Sequence of chain 1.A:
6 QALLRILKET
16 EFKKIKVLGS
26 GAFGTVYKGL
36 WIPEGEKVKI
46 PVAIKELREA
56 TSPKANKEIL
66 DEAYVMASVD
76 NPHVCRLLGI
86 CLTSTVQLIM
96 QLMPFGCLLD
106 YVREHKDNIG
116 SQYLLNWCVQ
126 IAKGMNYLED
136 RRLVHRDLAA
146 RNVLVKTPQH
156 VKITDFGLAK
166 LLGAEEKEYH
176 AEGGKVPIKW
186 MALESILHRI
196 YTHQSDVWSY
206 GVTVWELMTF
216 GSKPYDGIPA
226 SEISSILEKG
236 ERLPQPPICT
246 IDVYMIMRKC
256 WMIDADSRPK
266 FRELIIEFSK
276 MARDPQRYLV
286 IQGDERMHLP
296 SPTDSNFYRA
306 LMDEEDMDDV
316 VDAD

Binding-site contacts:
Ligand atom C35 contacts residue CYS102 of chain 1.A at 1.8 Å (hydrophobic).
Ligand atom C25 contacts residue LEU149 of chain 1.A at 3.8 Å (hydrophobic).
Ligand atom C34 contacts residue CYS102 of chain 1.A at 2.8 Å (hydrophobic).
Ligand atom C30 contacts residue GLY101 of chain 1.A at 3.6 Å.
Ligand atom O03 contacts residue ARG146 of chain 1.A at 2.5 Å (salt-bridge).
Ligand atom C25 contacts residue MET98 of chain 1.A at 3.8 Å (hydrophobic).
Ligand atom F36 contacts residue ILE94 of chain 1.A at 3.3 Å.
Ligand atom C25 contacts residue ALA48 of chain 1.A at 3.4 Å (hydrophobic).
Ligand atom O06 contacts residue MET98 of chain 1.A at 3.5 Å (h-bond).
Ligand atom N11 contacts residue MET98 of chain 1.A at 2.8 Å (h-bond).
Ligand atom N08 contacts residue ALA48 of chain 1.A at 3.7 Å.
Ligand atom C04 contacts residue MET95 of chain 1.A at 3.5 Å (hydrophobic).
Ligand atom C28 contacts residue LEU23 of chain 1.A at 3.7 Å (hydrophobic).
Ligand atom C20 contacts residue ARG146 of chain 1.A at 3.3 Å.
Ligand atom N08 contacts residue GLN96 of chain 1.A at 3.7 Å.
Ligand atom C10 contacts residue LYS50 of chain 1.A at 3.6 Å.
Ligand atom C01 contacts residue ASP160 of chain 1.A at 3.3 Å.
Ligand atom C28 contacts residue MET98 of chain 1.A at 3.7 Å (hydrophobic).
Ligand atom N05 contacts residue VAL31 of chain 1.A at 3.6 Å.
Ligand atom O06 contacts residue LEU23 of chain 1.A at 3.5 Å.
Ligand atom N13 contacts residue CYS102 of chain 1.A at 3.5 Å (h-bond).
Ligand atom C15 contacts residue VAL31 of chain 1.A at 3.7 Å (hydrophobic).
Ligand atom C07 contacts residue MET95 of chain 1.A at 3.3 Å (hydrophobic).
Ligand atom C23 contacts residue LEU149 of chain 1.A at 3.6 Å (hydrophobic).
Ligand atom C32 contacts residue GLY101 of chain 1.A at 3.4 Å.
Ligand atom C29 contacts residue MET98 of chain 1.A at 3.4 Å (hydrophobic).
Ligand atom F36 contacts residue LEU93 of chain 1.A at 3.0 Å.
Ligand atom N08 contacts residue MET98 of chain 1.A at 2.9 Å (h-bond).
Ligand atom C33 contacts residue CYS102 of chain 1.A at 3.4 Å (hydrophobic).
Ligand atom C35 contacts residue ASP105 of chain 1.A at 3.1 Å.
Ligand atom N05 contacts residue ASP160 of chain 1.A at 3.5 Å (salt-bridge).
Ligand atom C10 contacts residue ALA48 of chain 1.A at 3.7 Å (hydrophobic).
Ligand atom C01 contacts residue THR159 of chain 1.A at 3.4 Å.
Ligand atom F36 contacts residue MET95 of chain 1.A at 3.4 Å.
Ligand atom C25 contacts residue GLN96 of chain 1.A at 3.2 Å.
Ligand atom C29 contacts residue GLY101 of chain 1.A at 3.6 Å.
Ligand atom C24 contacts residue LEU149 of chain 1.A at 3.3 Å (hydrophobic).
Ligand atom C31 contacts residue PRO99 of chain 1.A at 3.6 Å (hydrophobic).
Ligand atom N05 contacts residue LYS50 of chain 1.A at 2.9 Å (salt-bridge).
Ligand atom C10 contacts residue MET95 of chain 1.A at 3.5 Å (hydrophobic).

The protein below binds the small molecule below.
Small molecule (SMILES): CCC(=O)Nc1ccc(OC)c(Nc2cc(-c3[nH]c(CCCO)nc3-c3ccc(F)cc3)ccn2)c1